A small-molecule ligand and the protein it binds are described below.
Small molecule (SMILES): CCC(=O)N1C[C@H](COc2nc(Nc3cnn(C)c3)nc3[nH]cc(Cl)c23)[C@@H](OC)C1

Binding-site contacts:
Ligand atom CL1 contacts residue PHE163 of chain 1.A at 3.6 Å.
Ligand atom N3 contacts residue LEU25 of chain 1.A at 3.7 Å.
Ligand atom C29 contacts residue GLY103 of chain 1.A at 3.5 Å.
Ligand atom C21 contacts residue ARG148 of chain 1.A at 3.7 Å.
Ligand atom C25 contacts residue MET100 of chain 1.A at 3.1 Å (hydrophobic).
Ligand atom C20 contacts residue ARG148 of chain 1.A at 3.3 Å.
Ligand atom C14 contacts residue LEU25 of chain 1.A at 3.8 Å (hydrophobic).
Ligand atom N8 contacts residue LEU151 of chain 1.A at 3.5 Å.
Ligand atom C19 contacts residue CYS104 of chain 1.A at 3.2 Å (hydrophobic).
Ligand atom C24 contacts residue PHE30 of chain 1.A at 3.6 Å (hydrophobic).
Ligand atom N8 contacts residue GLN98 of chain 1.A at 2.8 Å (h-bond).
Ligand atom N7 contacts residue MET100 of chain 1.A at 3.0 Å (h-bond).
Ligand atom O12 contacts residue VAL33 of chain 1.A at 3.7 Å.
Ligand atom C25 contacts residue GLY103 of chain 1.A at 3.5 Å.
Ligand atom C6 contacts residue ALA50 of chain 1.A at 3.5 Å (hydrophobic).
Ligand atom C9 contacts residue ALA50 of chain 1.A at 3.7 Å (hydrophobic).
Ligand atom N1 contacts residue MET100 of chain 1.A at 2.5 Å (h-bond).
Ligand atom C18 contacts residue LEU25 of chain 1.A at 3.5 Å (hydrophobic).
Ligand atom N27 contacts residue GLY103 of chain 1.A at 3.7 Å.
Ligand atom CL1 contacts residue MET97 of chain 1.A at 3.6 Å.
Ligand atom O22 contacts residue CYS104 of chain 1.A at 3.2 Å (h-bond).
Ligand atom C30 contacts residue PRO101 of chain 1.A at 3.6 Å (hydrophobic).
Ligand atom C9 contacts residue MET97 of chain 1.A at 3.7 Å (hydrophobic).
Ligand atom C20 contacts residue CYS104 of chain 1.A at 2.8 Å (hydrophobic).
Ligand atom O22 contacts residue ASP107 of chain 1.A at 3.2 Å (salt-bridge).
Ligand atom C9 contacts residue GLN98 of chain 1.A at 3.6 Å.
Ligand atom N8 contacts residue ALA50 of chain 1.A at 3.4 Å.
Ligand atom C5 contacts residue LEU151 of chain 1.A at 3.7 Å (hydrophobic).
Ligand atom O23 contacts residue GLY26 of chain 1.A at 3.8 Å.
Ligand atom C10 contacts residue LEU151 of chain 1.A at 3.7 Å (hydrophobic).
Ligand atom C15 contacts residue PHE163 of chain 1.A at 3.7 Å (hydrophobic).
Ligand atom C6 contacts residue LEU151 of chain 1.A at 3.6 Å (hydrophobic).
Ligand atom C24 contacts residue PHE163 of chain 1.A at 3.6 Å (hydrophobic).
Ligand atom C26 contacts residue MET100 of chain 1.A at 3.1 Å (hydrophobic).
Ligand atom C9 contacts residue LEU151 of chain 1.A at 3.6 Å (hydrophobic).
Ligand atom C21 contacts residue CYS104 of chain 1.A at 1.8 Å (hydrophobic).
Ligand atom C2 contacts residue MET100 of chain 1.A at 3.5 Å (hydrophobic).
Ligand atom C26 contacts residue GLY103 of chain 1.A at 3.3 Å.
Ligand atom C26 contacts residue PRO101 of chain 1.A at 3.3 Å (hydrophobic).
Ligand atom N28 contacts residue GLY103 of chain 1.A at 3.7 Å.

Sequence of chain 1.A:
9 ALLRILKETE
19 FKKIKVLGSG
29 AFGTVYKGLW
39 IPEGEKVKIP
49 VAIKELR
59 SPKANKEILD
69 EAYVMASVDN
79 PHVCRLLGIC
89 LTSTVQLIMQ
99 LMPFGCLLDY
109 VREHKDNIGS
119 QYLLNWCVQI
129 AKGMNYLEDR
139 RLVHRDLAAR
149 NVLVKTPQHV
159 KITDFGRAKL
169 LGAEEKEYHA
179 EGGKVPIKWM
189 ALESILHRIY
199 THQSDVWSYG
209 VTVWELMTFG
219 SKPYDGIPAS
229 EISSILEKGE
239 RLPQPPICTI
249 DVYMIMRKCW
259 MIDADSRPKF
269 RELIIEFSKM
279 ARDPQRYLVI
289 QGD